This protein binds this small molecule.
Small molecule (SMILES): Cc1c(/C=C/C(=O)O)ccc2ccc(O[C@@H](C)c3c(Cl)ccc(F)c3Cl)cc12

Sequence of chain 1.B:
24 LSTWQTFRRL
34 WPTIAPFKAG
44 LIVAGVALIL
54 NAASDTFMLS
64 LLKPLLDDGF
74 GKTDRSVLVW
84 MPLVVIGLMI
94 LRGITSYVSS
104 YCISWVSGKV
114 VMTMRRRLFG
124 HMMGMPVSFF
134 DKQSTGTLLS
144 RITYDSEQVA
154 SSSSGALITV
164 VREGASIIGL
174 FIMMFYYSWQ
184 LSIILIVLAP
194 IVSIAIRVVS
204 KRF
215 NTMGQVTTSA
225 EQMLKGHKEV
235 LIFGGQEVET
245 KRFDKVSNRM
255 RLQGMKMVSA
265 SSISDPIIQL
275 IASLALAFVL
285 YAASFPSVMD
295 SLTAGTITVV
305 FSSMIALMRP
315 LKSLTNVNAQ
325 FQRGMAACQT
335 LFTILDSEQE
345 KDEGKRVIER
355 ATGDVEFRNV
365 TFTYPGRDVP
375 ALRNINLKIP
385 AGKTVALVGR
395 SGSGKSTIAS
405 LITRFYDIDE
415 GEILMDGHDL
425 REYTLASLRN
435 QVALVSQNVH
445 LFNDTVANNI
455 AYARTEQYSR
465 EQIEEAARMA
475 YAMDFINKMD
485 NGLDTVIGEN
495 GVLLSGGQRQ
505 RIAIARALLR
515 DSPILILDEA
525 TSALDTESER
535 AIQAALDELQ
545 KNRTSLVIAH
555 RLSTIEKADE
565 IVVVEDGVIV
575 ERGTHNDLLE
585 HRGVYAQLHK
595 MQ

Binding-site contacts:
Ligand atom O01 contacts residue ALA192 of chain 1.B at 3.9 Å.
Ligand atom F01 contacts residue ILE309 of chain 1.B at 3.8 Å.
Ligand atom C16 contacts residue LEU188 of chain 1.B at 3.5 Å (hydrophobic).
Ligand atom CL01 contacts residue ALA276 of chain 1.B at 3.6 Å.
Ligand atom C09 contacts residue VAL195 of chain 1.B at 3.5 Å (hydrophobic).
Ligand atom F01 contacts residue MET308 of chain 1.B at 2.1 Å.
Ligand atom C15 contacts residue LEU188 of chain 1.B at 3.8 Å (hydrophobic).
Ligand atom C16 contacts residue LEU311 of chain 1.B at 3.5 Å (hydrophobic).
Ligand atom C08 contacts residue VAL195 of chain 1.B at 3.8 Å (hydrophobic).
Ligand atom O03 contacts residue LYS316 of chain 1.B at 3.5 Å.
Ligand atom CL01 contacts residue LEU280 of chain 1.B at 3.1 Å.
Ligand atom C17 contacts residue LEU311 of chain 1.B at 3.3 Å (hydrophobic).
Ligand atom C20 contacts residue LYS316 of chain 1.B at 3.7 Å.
Ligand atom C10 contacts residue VAL195 of chain 1.B at 4.0 Å (hydrophobic).
Ligand atom C22 contacts residue LYS316 of chain 1.B at 3.4 Å.
Ligand atom C03 contacts residue ILE199 of chain 1.B at 3.8 Å (hydrophobic).
Ligand atom C21 contacts residue ILE272 of chain 1.B at 3.4 Å (hydrophobic).
Ligand atom C19 contacts residue LEU280 of chain 1.B at 3.9 Å (hydrophobic).
Ligand atom C16 contacts residue LEU315 of chain 1.B at 3.9 Å (hydrophobic).
Ligand atom CL01 contacts residue MET312 of chain 1.B at 3.8 Å.
Ligand atom C17 contacts residue LEU188 of chain 1.B at 3.9 Å (hydrophobic).
Ligand atom O01 contacts residue VAL195 of chain 1.B at 3.7 Å.
Ligand atom C07 contacts residue LEU315 of chain 1.B at 3.7 Å (hydrophobic).
Ligand atom O02 contacts residue ILE272 of chain 1.B at 3.9 Å.
Ligand atom C15 contacts residue LEU315 of chain 1.B at 3.8 Å (hydrophobic).
Ligand atom C04 contacts residue LEU315 of chain 1.B at 3.9 Å (hydrophobic).
Ligand atom C13 contacts residue LEU188 of chain 1.B at 3.3 Å (hydrophobic).
Ligand atom O02 contacts residue LYS316 of chain 1.B at 3.2 Å.
Ligand atom C22 contacts residue ILE272 of chain 1.B at 3.5 Å (hydrophobic).
Ligand atom C09 contacts residue LEU315 of chain 1.B at 3.9 Å (hydrophobic).
Ligand atom F01 contacts residue MET312 of chain 1.B at 3.2 Å.
Ligand atom O03 contacts residue ILE272 of chain 1.B at 3.6 Å.
Ligand atom C07 contacts residue ILE199 of chain 1.B at 3.9 Å (hydrophobic).
Ligand atom C02 contacts residue ILE199 of chain 1.B at 3.8 Å (hydrophobic).
Ligand atom C08 contacts residue LEU315 of chain 1.B at 3.6 Å (hydrophobic).
Ligand atom C17 contacts residue MET308 of chain 1.B at 3.0 Å (hydrophobic).
Ligand atom C14 contacts residue LEU188 of chain 1.B at 3.9 Å (hydrophobic).
Ligand atom C05 contacts residue LEU315 of chain 1.B at 4.0 Å (hydrophobic).
Ligand atom CL02 contacts residue ALA192 of chain 1.B at 3.8 Å.
Ligand atom C18 contacts residue MET308 of chain 1.B at 3.0 Å (hydrophobic).